Sequence of chain 2.B:
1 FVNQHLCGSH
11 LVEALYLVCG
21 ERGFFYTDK

Sequence of chain 2.A:
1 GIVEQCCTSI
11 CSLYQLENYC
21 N

A small-molecule ligand and the protein it binds are described below.
Small molecule (SMILES): Cc1cccc(O)c1

Binding-site contacts:
Ligand atom C5 contacts residue GLU21 of chain 2.D at 3.8 Å.
Ligand atom O1 contacts residue GLU21 of chain 2.D at 4.0 Å.
Ligand atom C5 contacts residue ASP28 of chain 2.B at 3.8 Å.
Ligand atom C2 contacts residue ASP28 of chain 2.B at 3.5 Å.
Ligand atom C1 contacts residue GLU21 of chain 2.D at 4.0 Å.
Ligand atom C1 contacts residue ASP28 of chain 2.B at 3.8 Å.
Ligand atom O1 contacts residue TYR26 of chain 2.B at 3.4 Å.
Ligand atom C3 contacts residue THR27 of chain 2.B at 4.2 Å.
Ligand atom C7 contacts residue VAL3 of chain 2.A at 3.8 Å (hydrophobic).
Ligand atom C2 contacts residue TYR26 of chain 2.B at 3.8 Å (hydrophobic).
Ligand atom C2 contacts residue THR27 of chain 2.B at 3.7 Å.
Ligand atom C1 contacts residue TYR26 of chain 2.B at 4.0 Å (hydrophobic).
Ligand atom O1 contacts residue GLY20 of chain 2.D at 3.9 Å.
Ligand atom O1 contacts residue GLY23 of chain 2.D at 3.6 Å.
Ligand atom C3 contacts residue ASP28 of chain 2.B at 3.3 Å.
Ligand atom C4 contacts residue ASP28 of chain 2.B at 3.8 Å.
Ligand atom C1 contacts residue THR27 of chain 2.B at 3.8 Å.
Ligand atom C6 contacts residue GLU21 of chain 2.D at 3.0 Å.
Ligand atom C6 contacts residue GLY20 of chain 2.D at 4.3 Å.
Ligand atom O1 contacts residue THR27 of chain 2.B at 3.4 Å.
Ligand atom O1 contacts residue ASP28 of chain 2.B at 4.3 Å.
Ligand atom C7 contacts residue ASP28 of chain 2.B at 3.0 Å.
Ligand atom C6 contacts residue ASP28 of chain 2.B at 4.1 Å.

Sequence of chain 2.D:
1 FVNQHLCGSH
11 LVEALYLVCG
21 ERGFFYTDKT